The small molecule below binds the protein below.
Small molecule (SMILES): CCCCCCCCCCCC[N+](C)(C)CCCS(=O)(=O)O

Sequence of chain 47.A:
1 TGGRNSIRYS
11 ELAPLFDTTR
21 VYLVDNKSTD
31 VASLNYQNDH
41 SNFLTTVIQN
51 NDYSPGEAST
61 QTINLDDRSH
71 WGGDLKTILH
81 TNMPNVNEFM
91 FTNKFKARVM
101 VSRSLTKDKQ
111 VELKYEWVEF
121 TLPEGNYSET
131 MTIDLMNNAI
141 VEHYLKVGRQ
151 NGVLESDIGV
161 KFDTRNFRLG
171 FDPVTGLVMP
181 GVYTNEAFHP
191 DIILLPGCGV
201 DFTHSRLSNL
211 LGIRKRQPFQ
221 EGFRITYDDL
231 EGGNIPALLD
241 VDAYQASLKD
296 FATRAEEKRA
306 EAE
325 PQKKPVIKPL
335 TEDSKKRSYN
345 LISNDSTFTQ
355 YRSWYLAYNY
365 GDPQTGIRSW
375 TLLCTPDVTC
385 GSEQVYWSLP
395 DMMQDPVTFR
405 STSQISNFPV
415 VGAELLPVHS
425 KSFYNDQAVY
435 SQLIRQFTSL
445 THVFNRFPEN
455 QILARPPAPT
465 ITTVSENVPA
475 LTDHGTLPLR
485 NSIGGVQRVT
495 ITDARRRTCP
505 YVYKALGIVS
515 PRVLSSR

Binding-site contacts:
Ligand atom N1 contacts residue ARG98 of chain 47.A at 4.3 Å.
Ligand atom C16 contacts residue TRP117 of chain 47.A at 3.7 Å (hydrophobic).
Ligand atom C14 contacts residue ARG224 of chain 47.A at 4.5 Å.
Ligand atom O1S contacts residue THR226 of chain 47.A at 4.3 Å.
Ligand atom C15 contacts residue ARG224 of chain 47.A at 3.3 Å.
Ligand atom C2 contacts residue ARG98 of chain 47.A at 3.4 Å.
Ligand atom C13 contacts residue ARG224 of chain 47.A at 4.1 Å.
Ligand atom C3 contacts residue ARG224 of chain 47.A at 3.5 Å.
Ligand atom O1S contacts residue ARG98 of chain 47.A at 3.6 Å.
Ligand atom S1 contacts residue ARG98 of chain 47.A at 4.4 Å.
Ligand atom N1 contacts residue ARG224 of chain 47.A at 4.2 Å.
Ligand atom C2 contacts residue ARG224 of chain 47.A at 3.8 Å.
Ligand atom O3S contacts residue THR226 of chain 47.A at 4.0 Å.
Ligand atom C3 contacts residue TRP117 of chain 47.A at 3.5 Å (hydrophobic).
Ligand atom O1S contacts residue ASP228 of chain 47.A at 3.6 Å.
Ligand atom C1 contacts residue ARG224 of chain 47.A at 3.8 Å.
Ligand atom C3 contacts residue ARG98 of chain 47.A at 3.2 Å.
Ligand atom N1 contacts residue TRP117 of chain 47.A at 4.1 Å.
Ligand atom C16 contacts residue ARG224 of chain 47.A at 4.0 Å.
Ligand atom C15 contacts residue TRP117 of chain 47.A at 4.2 Å (hydrophobic).
Ligand atom C1 contacts residue ARG98 of chain 47.A at 3.2 Å.